This small molecule binds to this protein.
Small molecule (SMILES): Nc1nc2cc[nH]c2c(=O)[nH]1

Binding-site contacts:
Ligand atom C2 contacts residue ASP209 of chain 2.A at 3.9 Å.
Ligand atom C2 contacts residue TYR208 of chain 2.A at 4.3 Å (hydrophobic).
Ligand atom C5 contacts residue TRP202 of chain 2.A at 3.4 Å (hydrophobic).
Ligand atom C6 contacts residue ILE151 of chain 2.A at 4.1 Å (hydrophobic).
Ligand atom O6 contacts residue LYS181 of chain 2.A at 2.8 Å (salt-bridge).
Ligand atom C9 contacts residue ILE151 of chain 2.A at 4.0 Å (hydrophobic).
Ligand atom C9 contacts residue PRP1 of chain 2.E at 3.4 Å.
Ligand atom N7 contacts residue LYS181 of chain 2.A at 3.8 Å.
Ligand atom C8 contacts residue TRP202 of chain 2.A at 3.7 Å (hydrophobic).
Ligand atom N7 contacts residue ILE151 of chain 2.A at 4.0 Å.
Ligand atom C5 contacts residue ILE151 of chain 2.A at 4.0 Å (hydrophobic).
Ligand atom C9 contacts residue TYR121 of chain 2.A at 3.6 Å (hydrophobic).
Ligand atom C8 contacts residue TYR121 of chain 2.A at 3.6 Å (hydrophobic).
Ligand atom N1 contacts residue TRP202 of chain 2.A at 3.3 Å.
Ligand atom C5 contacts residue LYS181 of chain 2.A at 4.1 Å.
Ligand atom O6 contacts residue ILE203 of chain 2.A at 3.1 Å (h-bond).
Ligand atom O6 contacts residue ILE151 of chain 2.A at 3.9 Å.
Ligand atom N1 contacts residue ILE203 of chain 2.A at 2.9 Å (h-bond).
Ligand atom C8 contacts residue ILE151 of chain 2.A at 4.2 Å (hydrophobic).
Ligand atom N3 contacts residue TRP202 of chain 2.A at 3.3 Å.
Ligand atom C6 contacts residue ILE203 of chain 2.A at 3.8 Å (hydrophobic).
Ligand atom O6 contacts residue VAL201 of chain 2.A at 3.7 Å.
Ligand atom N2 contacts residue ASP209 of chain 2.A at 2.9 Å (salt-bridge).
Ligand atom N2 contacts residue TYR208 of chain 2.A at 3.4 Å.
Ligand atom C9 contacts residue TRP202 of chain 2.A at 3.4 Å (hydrophobic).
Ligand atom C6 contacts residue TRP202 of chain 2.A at 3.4 Å (hydrophobic).
Ligand atom N2 contacts residue TRP202 of chain 2.A at 3.5 Å (h-bond).
Ligand atom N7 contacts residue TRP202 of chain 2.A at 3.4 Å.
Ligand atom C8 contacts residue PRP1 of chain 2.E at 3.3 Å.
Ligand atom C2 contacts residue TRP202 of chain 2.A at 3.4 Å (hydrophobic).
Ligand atom C4 contacts residue ILE151 of chain 2.A at 3.9 Å (hydrophobic).
Ligand atom C4 contacts residue TRP202 of chain 2.A at 3.2 Å (hydrophobic).
Ligand atom O6 contacts residue TRP202 of chain 2.A at 3.5 Å.
Ligand atom N7 contacts residue ASP153 of chain 2.A at 2.8 Å (salt-bridge).
Ligand atom N3 contacts residue ASP209 of chain 2.A at 4.3 Å.
Ligand atom C8 contacts residue ASP153 of chain 2.A at 3.5 Å.
Ligand atom C2 contacts residue ILE203 of chain 2.A at 3.4 Å (hydrophobic).
Ligand atom C5 contacts residue ASP153 of chain 2.A at 4.0 Å.
Ligand atom C6 contacts residue LYS181 of chain 2.A at 3.7 Å.
Ligand atom N2 contacts residue ILE203 of chain 2.A at 2.9 Å (h-bond).

Sequence of chain 2.A:
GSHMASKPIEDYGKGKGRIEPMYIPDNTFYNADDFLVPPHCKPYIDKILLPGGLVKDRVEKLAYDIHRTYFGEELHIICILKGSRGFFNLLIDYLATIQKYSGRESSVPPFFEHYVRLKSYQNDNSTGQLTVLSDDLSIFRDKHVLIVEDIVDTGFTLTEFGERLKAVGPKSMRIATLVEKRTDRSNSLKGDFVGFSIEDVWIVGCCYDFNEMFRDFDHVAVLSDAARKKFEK